A protein and the small-molecule ligand that binds it are described below.
Small molecule (SMILES): CC(C)C[C@H](NC(=O)[C@H](CCc1ccccc1)NC(=O)CN1CCOCC1)C(=O)N[C@@H](Cc1ccccc1)C(=O)N[C@@H](CC(C)C)[C@@H](O)[C@H](C)CO

Binding-site contacts:
Ligand atom C19 contacts residue ILE127 of chain 1.W at 3.8 Å (hydrophobic).
Ligand atom C39 contacts residue GLY47 of chain 1.V at 3.7 Å.
Ligand atom O9 contacts residue ASP125 of chain 1.W at 3.6 Å.
Ligand atom C51 contacts residue THR1 of chain 1.V at 1.5 Å.
Ligand atom N22 contacts residue ASP125 of chain 1.W at 3.2 Å (salt-bridge).
Ligand atom C45 contacts residue ALA49 of chain 1.V at 3.7 Å (hydrophobic).
Ligand atom C46 contacts residue SER20 of chain 1.V at 3.5 Å.
Ligand atom C37 contacts residue THR48 of chain 1.V at 3.5 Å.
Ligand atom O48 contacts residue THR1 of chain 1.V at 2.3 Å (h-bond).
Ligand atom O29 contacts residue ALA49 of chain 1.V at 3.1 Å (h-bond).
Ligand atom O40 contacts residue SER20 of chain 1.V at 3.4 Å (h-bond).
Ligand atom C24 contacts residue ALA49 of chain 1.V at 3.8 Å (hydrophobic).
Ligand atom C31 contacts residue GLY47 of chain 1.V at 3.5 Å.
Ligand atom C58 contacts residue THR1 of chain 1.V at 2.6 Å.
Ligand atom O60 contacts residue SER129 of chain 1.V at 3.0 Å (h-bond).
Ligand atom C23 contacts residue THR21 of chain 1.V at 3.6 Å.
Ligand atom C43 contacts residue THR1 of chain 1.V at 2.7 Å.
Ligand atom N30 contacts residue THR21 of chain 1.V at 3.0 Å (h-bond).
Ligand atom C42 contacts residue THR1 of chain 1.V at 2.3 Å.
Ligand atom C26 contacts residue CYS129 of chain 1.W at 3.7 Å (hydrophobic).
Ligand atom O60 contacts residue THR1 of chain 1.V at 2.5 Å (h-bond).
Ligand atom O40 contacts residue THR21 of chain 1.V at 3.0 Å (h-bond).
Ligand atom C43 contacts residue GLY47 of chain 1.V at 3.5 Å.
Ligand atom C44 contacts residue THR1 of chain 1.V at 3.6 Å.
Ligand atom C13 contacts residue LEU126 of chain 1.W at 3.6 Å (hydrophobic).
Ligand atom C58 contacts residue GLY168 of chain 1.V at 3.2 Å.
Ligand atom O21 contacts residue GLN22 of chain 1.V at 3.5 Å.
Ligand atom O48 contacts residue GLY47 of chain 1.V at 3.1 Å (h-bond).
Ligand atom N41 contacts residue GLY47 of chain 1.V at 3.0 Å (h-bond).
Ligand atom C11 contacts residue ASP125 of chain 1.W at 3.8 Å.
Ligand atom C27 contacts residue ALA27 of chain 1.V at 3.4 Å (hydrophobic).
Ligand atom C38 contacts residue GLY47 of chain 1.V at 3.5 Å.
Ligand atom C58 contacts residue THR21 of chain 1.V at 3.6 Å.
Ligand atom C59 contacts residue THR1 of chain 1.V at 2.5 Å.
Ligand atom C27 contacts residue THR21 of chain 1.V at 3.6 Å.
Ligand atom C17 contacts residue ARG99 of chain 1.W at 3.8 Å.
Ligand atom C32 contacts residue THR21 of chain 1.V at 3.8 Å.
Ligand atom N41 contacts residue THR1 of chain 1.V at 3.7 Å.
Ligand atom C58 contacts residue ARG19 of chain 1.V at 3.8 Å.
Ligand atom C47 contacts residue THR1 of chain 1.V at 1.4 Å.

Sequence of chain 1.W:
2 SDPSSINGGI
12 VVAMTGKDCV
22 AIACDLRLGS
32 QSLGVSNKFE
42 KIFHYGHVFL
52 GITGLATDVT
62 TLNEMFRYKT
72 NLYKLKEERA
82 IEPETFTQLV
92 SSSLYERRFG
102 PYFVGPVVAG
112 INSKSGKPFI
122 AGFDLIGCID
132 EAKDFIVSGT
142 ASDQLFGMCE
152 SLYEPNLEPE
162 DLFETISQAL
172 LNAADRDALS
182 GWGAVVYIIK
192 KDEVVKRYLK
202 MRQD

Sequence of chain 1.V:
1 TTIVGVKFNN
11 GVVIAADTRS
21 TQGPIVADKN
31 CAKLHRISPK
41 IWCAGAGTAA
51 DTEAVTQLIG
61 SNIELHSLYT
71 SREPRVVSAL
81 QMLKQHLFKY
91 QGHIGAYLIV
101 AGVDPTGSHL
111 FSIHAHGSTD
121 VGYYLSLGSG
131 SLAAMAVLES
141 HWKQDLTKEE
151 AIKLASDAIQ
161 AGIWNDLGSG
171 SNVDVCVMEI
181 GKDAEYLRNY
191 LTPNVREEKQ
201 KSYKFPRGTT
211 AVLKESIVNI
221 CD